This small molecule binds to this protein.
Small molecule (SMILES): OC[C@H]1O[C@@H](O)[C@@H](O)[C@@H](O)[C@@H]1O

Sequence of chain 3.F:
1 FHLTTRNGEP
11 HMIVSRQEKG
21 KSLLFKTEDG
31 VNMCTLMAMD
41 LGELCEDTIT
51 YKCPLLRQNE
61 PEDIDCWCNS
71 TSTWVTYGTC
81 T

Binding-site contacts:
Ligand atom O2 contacts residue HIS2 of chain 3.F at 3.4 Å (h-bond).
Ligand atom C2 contacts residue NAG1 of chain 3.Z at 2.9 Å.
Ligand atom O6 contacts residue NAG1 of chain 3.Z at 4.5 Å.
Ligand atom O3 contacts residue BMA1 of chain 3.BA at 1.1 Å.
Ligand atom C2 contacts residue BMA1 of chain 3.BA at 3.2 Å.
Ligand atom C2 contacts residue HIS2 of chain 3.F at 4.5 Å.
Ligand atom C1 contacts residue NAG1 of chain 3.Z at 1.7 Å.
Ligand atom O2 contacts residue NAG1 of chain 3.Z at 3.4 Å (h-bond).
Ligand atom O5 contacts residue NAG1 of chain 3.Z at 2.5 Å (h-bond).
Ligand atom C4 contacts residue BMA1 of chain 3.BA at 3.6 Å.
Ligand atom C3 contacts residue NAG1 of chain 3.Z at 4.1 Å.
Ligand atom O4 contacts residue BMA1 of chain 3.BA at 4.0 Å.
Ligand atom C5 contacts residue NAG1 of chain 3.Z at 3.8 Å.
Ligand atom C3 contacts residue BMA1 of chain 3.BA at 2.5 Å.
Ligand atom O2 contacts residue BMA1 of chain 3.BA at 3.0 Å (h-bond).